Sequence of chain 1.B:
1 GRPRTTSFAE

Binding-site contacts:
Ligand atom C31 contacts residue LEU18 of chain 1.A at 3.5 Å (hydrophobic).
Ligand atom C6 contacts residue ALA39 of chain 1.A at 3.7 Å (hydrophobic).
Ligand atom C7 contacts residue THR152 of chain 1.A at 3.3 Å.
Ligand atom C6 contacts residue GLU90 of chain 1.A at 3.7 Å.
Ligand atom C33 contacts residue VAL26 of chain 1.A at 3.2 Å (hydrophobic).
Ligand atom N21 contacts residue ASN140 of chain 1.A at 3.0 Å (h-bond).
Ligand atom N3 contacts residue ALA92 of chain 1.A at 3.0 Å (h-bond).
Ligand atom C8 contacts residue MET89 of chain 1.A at 3.5 Å (hydrophobic).
Ligand atom C32 contacts residue GLY19 of chain 1.A at 3.7 Å.
Ligand atom N28 contacts residue ARG4 of chain 1.B at 3.2 Å (salt-bridge).
Ligand atom C6 contacts residue THR152 of chain 1.A at 3.7 Å.
Ligand atom C34 contacts residue VAL26 of chain 1.A at 3.5 Å (hydrophobic).
Ligand atom C9 contacts residue THR152 of chain 1.A at 3.1 Å.
Ligand atom C12 contacts residue THR152 of chain 1.A at 3.6 Å.
Ligand atom C36 contacts residue THR152 of chain 1.A at 3.2 Å.
Ligand atom N3 contacts residue ALA39 of chain 1.A at 3.6 Å.
Ligand atom N3 contacts residue GLU90 of chain 1.A at 3.6 Å.
Ligand atom C32 contacts residue LEU18 of chain 1.A at 3.5 Å (hydrophobic).
Ligand atom C18 contacts residue THR152 of chain 1.A at 3.6 Å.
Ligand atom N14 contacts residue LYS41 of chain 1.A at 3.6 Å.
Ligand atom C8 contacts residue THR152 of chain 1.A at 3.0 Å.
Ligand atom C1 contacts residue PHE299 of chain 1.A at 3.7 Å (hydrophobic).
Ligand atom C18 contacts residue GLU139 of chain 1.A at 3.4 Å.
Ligand atom C1 contacts residue LEU18 of chain 1.A at 3.7 Å (hydrophobic).
Ligand atom C30 contacts residue MET142 of chain 1.A at 3.8 Å (hydrophobic).
Ligand atom C15 contacts residue ASP153 of chain 1.A at 3.6 Å.
Ligand atom N3 contacts residue TYR91 of chain 1.A at 3.8 Å.
Ligand atom C19 contacts residue ASN140 of chain 1.A at 3.3 Å.
Ligand atom C10 contacts residue THR152 of chain 1.A at 3.5 Å.
Ligand atom C19 contacts residue GLU139 of chain 1.A at 3.5 Å.
Ligand atom N4 contacts residue ALA92 of chain 1.A at 3.6 Å (h-bond).
Ligand atom C7 contacts residue THR73 of chain 1.A at 3.4 Å.
Ligand atom C18 contacts residue ASN140 of chain 1.A at 3.3 Å.
Ligand atom C16 contacts residue THR152 of chain 1.A at 3.7 Å.
Ligand atom C25 contacts residue PHE23 of chain 1.A at 3.5 Å (hydrophobic).
Ligand atom N28 contacts residue GLU96 of chain 1.A at 3.6 Å.
Ligand atom N4 contacts residue ALA39 of chain 1.A at 3.5 Å.
Ligand atom C7 contacts residue MET89 of chain 1.A at 3.7 Å (hydrophobic).
Ligand atom C27 contacts residue ARG4 of chain 1.B at 3.1 Å.
Ligand atom N4 contacts residue GLU90 of chain 1.A at 2.7 Å (salt-bridge).

Sequence of chain 1.A:
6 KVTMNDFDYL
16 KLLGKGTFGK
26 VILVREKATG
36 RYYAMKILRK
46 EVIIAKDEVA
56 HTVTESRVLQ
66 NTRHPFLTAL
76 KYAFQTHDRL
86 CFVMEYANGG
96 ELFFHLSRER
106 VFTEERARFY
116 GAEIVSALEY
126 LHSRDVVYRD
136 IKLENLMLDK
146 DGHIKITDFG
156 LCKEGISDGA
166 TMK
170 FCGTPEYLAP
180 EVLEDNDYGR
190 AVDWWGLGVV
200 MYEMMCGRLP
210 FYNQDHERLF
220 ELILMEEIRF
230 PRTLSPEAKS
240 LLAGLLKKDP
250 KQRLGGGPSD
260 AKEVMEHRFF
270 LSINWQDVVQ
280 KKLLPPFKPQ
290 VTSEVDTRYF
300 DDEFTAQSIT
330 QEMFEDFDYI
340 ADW

This small molecule binds to this protein.
Small molecule (SMILES): Cc1n[nH]c2ccc(-c3cncc(OC[C@@H](N)Cc4c[nH]c5ccccc45)c3)cc12